Sequence of chain 1.A:
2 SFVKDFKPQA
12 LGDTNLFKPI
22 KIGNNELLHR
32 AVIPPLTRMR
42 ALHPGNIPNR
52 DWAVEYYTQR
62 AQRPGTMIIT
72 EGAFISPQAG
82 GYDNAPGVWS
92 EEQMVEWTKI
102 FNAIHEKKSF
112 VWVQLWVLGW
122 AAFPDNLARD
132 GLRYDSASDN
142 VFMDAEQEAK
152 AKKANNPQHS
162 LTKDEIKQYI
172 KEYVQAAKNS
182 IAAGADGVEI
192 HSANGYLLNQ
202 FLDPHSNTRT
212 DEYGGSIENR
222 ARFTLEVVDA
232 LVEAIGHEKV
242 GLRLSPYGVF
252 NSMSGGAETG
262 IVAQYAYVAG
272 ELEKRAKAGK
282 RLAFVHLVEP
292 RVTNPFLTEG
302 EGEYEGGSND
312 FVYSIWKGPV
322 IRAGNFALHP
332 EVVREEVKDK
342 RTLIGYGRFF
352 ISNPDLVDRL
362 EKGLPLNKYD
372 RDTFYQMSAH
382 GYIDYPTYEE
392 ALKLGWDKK

This protein binds this small molecule.
Small molecule (SMILES): O=Cc1ccc(O)cc1

Binding-site contacts:
Ligand atom C1' contacts residue PHE297 of chain 1.A at 4.4 Å (hydrophobic).
Ligand atom C1 contacts residue FMN1 of chain 1.B at 3.4 Å.
Ligand atom C2 contacts residue THR38 of chain 1.A at 3.6 Å.
Ligand atom O1' contacts residue TYR376 of chain 1.A at 2.7 Å (h-bond).
Ligand atom C1' contacts residue FMN1 of chain 1.B at 3.7 Å.
Ligand atom C4 contacts residue FMN1 of chain 1.B at 3.3 Å.
Ligand atom C5 contacts residue ASN195 of chain 1.A at 3.7 Å.
Ligand atom O4 contacts residue ASN195 of chain 1.A at 2.8 Å (h-bond).
Ligand atom O4 contacts residue TYR197 of chain 1.A at 3.2 Å.
Ligand atom C3 contacts residue HIS192 of chain 1.A at 4.1 Å.
Ligand atom O4 contacts residue HIS192 of chain 1.A at 2.7 Å (h-bond).
Ligand atom C1' contacts residue TYR376 of chain 1.A at 3.8 Å (hydrophobic).
Ligand atom O1' contacts residue FMN1 of chain 1.B at 3.5 Å.
Ligand atom C5 contacts residue TYR197 of chain 1.A at 4.0 Å (hydrophobic).
Ligand atom C6 contacts residue TYR197 of chain 1.A at 4.0 Å (hydrophobic).
Ligand atom C1' contacts residue TYR197 of chain 1.A at 4.5 Å (hydrophobic).
Ligand atom O1' contacts residue PHE297 of chain 1.A at 3.4 Å.
Ligand atom C2 contacts residue FMN1 of chain 1.B at 3.5 Å.
Ligand atom C3 contacts residue TRP117 of chain 1.A at 3.5 Å (hydrophobic).
Ligand atom C5 contacts residue FMN1 of chain 1.B at 3.2 Å.
Ligand atom C2 contacts residue TRP117 of chain 1.A at 3.5 Å (hydrophobic).
Ligand atom C1' contacts residue THR38 of chain 1.A at 3.8 Å.
Ligand atom O4 contacts residue FMN1 of chain 1.B at 3.0 Å.
Ligand atom C6 contacts residue PRO296 of chain 1.A at 4.3 Å (hydrophobic).
Ligand atom C2 contacts residue TYR197 of chain 1.A at 3.4 Å (hydrophobic).
Ligand atom C3 contacts residue FMN1 of chain 1.B at 3.2 Å.
Ligand atom C1 contacts residue THR38 of chain 1.A at 4.3 Å.
Ligand atom C1 contacts residue TYR197 of chain 1.A at 3.7 Å (hydrophobic).
Ligand atom C5 contacts residue PRO296 of chain 1.A at 4.4 Å (hydrophobic).
Ligand atom C4 contacts residue PHE251 of chain 1.A at 4.5 Å (hydrophobic).
Ligand atom C5 contacts residue PHE251 of chain 1.A at 3.7 Å (hydrophobic).
Ligand atom C6 contacts residue PHE251 of chain 1.A at 3.9 Å (hydrophobic).
Ligand atom C3 contacts residue THR38 of chain 1.A at 4.2 Å.
Ligand atom C4 contacts residue ASN195 of chain 1.A at 3.6 Å.
Ligand atom C4 contacts residue TYR197 of chain 1.A at 3.2 Å (hydrophobic).
Ligand atom C3 contacts residue TYR197 of chain 1.A at 3.4 Å (hydrophobic).
Ligand atom C6 contacts residue FMN1 of chain 1.B at 3.6 Å.
Ligand atom C4 contacts residue HIS192 of chain 1.A at 3.8 Å.